The protein below binds the small molecule below.
Small molecule (SMILES): NCC(=O)O

Sequence of chain 3.B:
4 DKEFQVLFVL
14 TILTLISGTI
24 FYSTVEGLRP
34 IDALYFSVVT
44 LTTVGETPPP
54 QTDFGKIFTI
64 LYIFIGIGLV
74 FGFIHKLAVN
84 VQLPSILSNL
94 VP

Binding-site contacts:
Ligand atom C contacts residue LEU16 of chain 3.B at 4.5 Å (hydrophobic).
Ligand atom OXT contacts residue ILE19 of chain 3.B at 4.2 Å.
Ligand atom N contacts residue SER20 of chain 3.B at 3.4 Å (h-bond).
Ligand atom CA contacts residue LEU16 of chain 3.B at 4.1 Å (hydrophobic).
Ligand atom C contacts residue ILE19 of chain 3.B at 4.4 Å (hydrophobic).
Ligand atom N contacts residue LEU16 of chain 3.B at 3.8 Å.
Ligand atom OXT contacts residue LEU16 of chain 3.B at 3.9 Å.
Ligand atom O contacts residue ILE19 of chain 3.B at 4.3 Å.